A protein and the small-molecule ligand that binds it are described below.
Small molecule (SMILES): Cc1ccnc(N)c1[N+](=O)[O-]

Sequence of chain 1.B:
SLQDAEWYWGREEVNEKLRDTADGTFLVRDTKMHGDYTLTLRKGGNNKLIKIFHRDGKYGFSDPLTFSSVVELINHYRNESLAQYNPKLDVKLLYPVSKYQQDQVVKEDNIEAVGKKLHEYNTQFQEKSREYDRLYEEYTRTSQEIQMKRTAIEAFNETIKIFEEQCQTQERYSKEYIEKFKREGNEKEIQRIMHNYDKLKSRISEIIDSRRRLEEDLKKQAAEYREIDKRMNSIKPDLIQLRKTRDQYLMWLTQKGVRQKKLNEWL

Sequence of chain 1.A:
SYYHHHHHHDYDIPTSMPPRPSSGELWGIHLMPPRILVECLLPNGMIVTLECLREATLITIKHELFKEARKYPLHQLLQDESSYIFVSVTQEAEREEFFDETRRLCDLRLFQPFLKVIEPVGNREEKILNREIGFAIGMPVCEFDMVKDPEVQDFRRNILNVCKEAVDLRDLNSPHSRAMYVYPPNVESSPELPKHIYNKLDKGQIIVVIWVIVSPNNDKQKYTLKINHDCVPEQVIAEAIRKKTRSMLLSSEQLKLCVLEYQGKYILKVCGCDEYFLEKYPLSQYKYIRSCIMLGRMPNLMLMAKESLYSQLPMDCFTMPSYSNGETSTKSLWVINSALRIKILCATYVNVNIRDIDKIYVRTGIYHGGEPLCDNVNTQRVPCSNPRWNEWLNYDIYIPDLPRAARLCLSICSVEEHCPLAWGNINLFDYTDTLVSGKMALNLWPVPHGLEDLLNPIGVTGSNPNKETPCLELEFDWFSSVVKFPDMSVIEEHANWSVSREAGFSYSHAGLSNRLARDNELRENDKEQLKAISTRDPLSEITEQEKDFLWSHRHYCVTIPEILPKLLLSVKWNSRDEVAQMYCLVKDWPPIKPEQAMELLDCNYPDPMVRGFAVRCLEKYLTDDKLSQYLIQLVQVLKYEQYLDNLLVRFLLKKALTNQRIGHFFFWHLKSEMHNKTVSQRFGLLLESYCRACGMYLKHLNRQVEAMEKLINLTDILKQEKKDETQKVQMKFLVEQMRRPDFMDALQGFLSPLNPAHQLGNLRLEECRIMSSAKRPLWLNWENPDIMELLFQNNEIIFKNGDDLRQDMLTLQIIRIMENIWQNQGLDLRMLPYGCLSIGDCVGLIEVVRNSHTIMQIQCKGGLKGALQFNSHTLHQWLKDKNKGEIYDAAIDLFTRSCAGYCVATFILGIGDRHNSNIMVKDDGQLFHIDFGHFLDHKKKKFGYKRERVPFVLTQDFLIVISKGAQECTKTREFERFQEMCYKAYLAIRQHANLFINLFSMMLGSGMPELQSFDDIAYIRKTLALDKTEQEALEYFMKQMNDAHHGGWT

Binding-site contacts:
Ligand atom C3 contacts residue GLU570 of chain 1.A at 4.4 Å.
Ligand atom C6 contacts residue ASN56 of chain 1.B at 3.7 Å.
Ligand atom N5 contacts residue GLY55 of chain 1.B at 4.3 Å.
Ligand atom N7 contacts residue ASN56 of chain 1.B at 2.6 Å (h-bond).
Ligand atom C4 contacts residue ASN57 of chain 1.B at 3.6 Å.
Ligand atom O11 contacts residue ASN633 of chain 1.A at 3.7 Å.
Ligand atom N5 contacts residue ASN56 of chain 1.B at 3.9 Å.
Ligand atom C3 contacts residue ASN23 of chain 1.B at 3.6 Å.
Ligand atom O11 contacts residue PHE1044 of chain 1.A at 4.4 Å.
Ligand atom N5 contacts residue ASN57 of chain 1.B at 3.7 Å.
Ligand atom C4 contacts residue ASN23 of chain 1.B at 3.6 Å.